Sequence of chain 1.D:
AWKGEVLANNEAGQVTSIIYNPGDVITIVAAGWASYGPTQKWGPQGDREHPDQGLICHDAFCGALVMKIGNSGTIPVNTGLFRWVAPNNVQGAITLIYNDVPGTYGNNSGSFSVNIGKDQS

A protein and the small-molecule ligand that binds it are described below.
Small molecule (SMILES): O=C(COc1ccccc1)N[C@@H](Cc1cn(CCNC(=O)c2ccc(S[C@@H]3O[C@H](CO)[C@H](O)[C@H](O)[C@H]3O)cc2)nn1)C(=O)NCCO

Sequence of chain 1.C:
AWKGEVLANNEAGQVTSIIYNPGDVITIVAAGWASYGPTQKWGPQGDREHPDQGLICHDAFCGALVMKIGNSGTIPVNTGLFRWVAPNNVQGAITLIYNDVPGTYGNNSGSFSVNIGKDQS

Binding-site contacts:
Ligand atom C2 contacts residue ASN107 of chain 1.D at 3.8 Å.
Ligand atom N3 contacts residue GLU49 of chain 1.D at 2.9 Å (salt-bridge).
Ligand atom O6 contacts residue HIS50 of chain 1.D at 2.8 Å (h-bond).
Ligand atom C22 contacts residue GLN40 of chain 1.C at 3.7 Å.
Ligand atom C6 contacts residue ASP100 of chain 1.D at 3.5 Å.
Ligand atom C9 contacts residue GLN53 of chain 1.D at 3.6 Å.
Ligand atom O5 contacts residue TYR36 of chain 1.D at 3.6 Å.
Ligand atom O13 contacts residue PRO51 of chain 1.D at 3.5 Å.
Ligand atom C4 contacts residue CA1 of chain 1.M at 3.4 Å.
Ligand atom C4 contacts residue THR104 of chain 1.D at 3.4 Å.
Ligand atom O5 contacts residue HIS50 of chain 1.D at 3.5 Å (h-bond).
Ligand atom N2 contacts residue GLU49 of chain 1.D at 3.8 Å.
Ligand atom O4 contacts residue CA1 of chain 1.M at 2.4 Å.
Ligand atom C4 contacts residue ASP100 of chain 1.D at 3.5 Å.
Ligand atom O4 contacts residue THR104 of chain 1.D at 3.3 Å (h-bond).
Ligand atom C2 contacts residue TYR36 of chain 1.D at 3.6 Å (hydrophobic).
Ligand atom O3 contacts residue TYR36 of chain 1.D at 3.5 Å (h-bond).
Ligand atom C6 contacts residue GLN53 of chain 1.D at 3.5 Å.
Ligand atom C8 contacts residue GLN53 of chain 1.D at 3.5 Å.
Ligand atom C12 contacts residue HIS50 of chain 1.D at 3.5 Å.
Ligand atom C18 contacts residue GLU49 of chain 1.D at 3.6 Å.
Ligand atom O3 contacts residue ASN107 of chain 1.D at 3.0 Å (h-bond).
Ligand atom O4 contacts residue TYR36 of chain 1.D at 3.0 Å (h-bond).
Ligand atom O3 contacts residue THR104 of chain 1.D at 3.2 Å (h-bond).
Ligand atom C8 contacts residue HIS50 of chain 1.D at 3.3 Å.
Ligand atom O8 contacts residue GLN40 of chain 1.C at 3.2 Å (h-bond).
Ligand atom N4 contacts residue GLU49 of chain 1.D at 3.1 Å (salt-bridge).
Ligand atom O4 contacts residue ASP100 of chain 1.D at 2.6 Å (salt-bridge).
Ligand atom C10 contacts residue HIS50 of chain 1.D at 3.7 Å.
Ligand atom O2 contacts residue ASN107 of chain 1.D at 3.1 Å (h-bond).
Ligand atom C6 contacts residue HIS50 of chain 1.D at 3.6 Å.
Ligand atom C11 contacts residue HIS50 of chain 1.D at 3.7 Å.
Ligand atom C17 contacts residue GLU49 of chain 1.D at 3.4 Å.
Ligand atom C9 contacts residue HIS50 of chain 1.D at 3.6 Å.
Ligand atom N4 contacts residue PRO51 of chain 1.D at 3.5 Å.
Ligand atom C5 contacts residue GLN53 of chain 1.D at 3.5 Å.
Ligand atom O3 contacts residue CA1 of chain 1.M at 2.5 Å.
Ligand atom O6 contacts residue GLN53 of chain 1.D at 2.7 Å (h-bond).
Ligand atom C3 contacts residue CA1 of chain 1.M at 3.4 Å.
Ligand atom C7 contacts residue HIS50 of chain 1.D at 3.3 Å.